The small molecule below binds the protein below.
Small molecule (SMILES): OC[C@H]1O[C@H](O[C@H]2[C@@H](O)[C@@H](CO)O[C@@H](O[C@H]3[C@H](O)[C@@H](O)[C@H](O)O[C@@H]3CO)[C@@H]2O)[C@H](O)[C@@H](O)[C@H]1O

Binding-site contacts:
Ligand atom O4 contacts residue ASP100 of chain 1.A at 2.5 Å (salt-bridge).
Ligand atom C6 contacts residue ASP100 of chain 1.A at 3.4 Å.
Ligand atom C5 contacts residue HIS50 of chain 1.A at 4.0 Å.
Ligand atom C5 contacts residue GLN53 of chain 1.A at 3.8 Å.
Ligand atom C5 contacts residue GLN53 of chain 1.A at 3.6 Å.
Ligand atom C1 contacts residue TYR36 of chain 1.A at 4.0 Å (hydrophobic).
Ligand atom C1 contacts residue GLN53 of chain 1.A at 4.0 Å.
Ligand atom C3 contacts residue CA1 of chain 1.WA at 3.3 Å.
Ligand atom O3 contacts residue THR104 of chain 1.A at 3.4 Å (h-bond).
Ligand atom O2 contacts residue ASN107 of chain 1.A at 3.1 Å (h-bond).
Ligand atom C5 contacts residue ASP100 of chain 1.A at 4.0 Å.
Ligand atom O5 contacts residue HIS50 of chain 1.A at 3.3 Å (h-bond).
Ligand atom O3 contacts residue TYR36 of chain 1.A at 3.5 Å (h-bond).
Ligand atom C6 contacts residue CYS62 of chain 1.A at 4.0 Å (hydrophobic).
Ligand atom C2 contacts residue TYR36 of chain 1.A at 3.5 Å (hydrophobic).
Ligand atom C2 contacts residue CA1 of chain 1.WA at 3.9 Å.
Ligand atom C4 contacts residue TYR36 of chain 1.A at 4.0 Å (hydrophobic).
Ligand atom C3 contacts residue TYR36 of chain 1.A at 3.8 Å (hydrophobic).
Ligand atom C6 contacts residue GLN53 of chain 1.A at 3.5 Å.
Ligand atom C4 contacts residue CA1 of chain 1.WA at 3.4 Å.
Ligand atom O6 contacts residue GLN53 of chain 1.A at 2.6 Å (h-bond).
Ligand atom O5 contacts residue TYR36 of chain 1.A at 3.5 Å.
Ligand atom O4 contacts residue TYR36 of chain 1.A at 3.0 Å (h-bond).
Ligand atom C3 contacts residue THR104 of chain 1.A at 4.0 Å.
Ligand atom C6 contacts residue HIS50 of chain 1.A at 3.6 Å.
Ligand atom C6 contacts residue GLN53 of chain 1.A at 4.0 Å.
Ligand atom C6 contacts residue VAL101 of chain 1.A at 3.8 Å (hydrophobic).
Ligand atom C2 contacts residue ASN107 of chain 1.A at 3.8 Å.
Ligand atom O4 contacts residue CA1 of chain 1.WA at 2.5 Å.
Ligand atom O6 contacts residue HIS50 of chain 1.A at 2.9 Å (h-bond).
Ligand atom C4 contacts residue THR104 of chain 1.A at 3.5 Å.
Ligand atom O2 contacts residue HIS50 of chain 1.A at 3.1 Å.
Ligand atom C6 contacts residue PRO51 of chain 1.A at 3.6 Å (hydrophobic).
Ligand atom C4 contacts residue ASP100 of chain 1.A at 3.4 Å.
Ligand atom O3 contacts residue CA1 of chain 1.WA at 2.5 Å.
Ligand atom O2 contacts residue GLN53 of chain 1.A at 2.6 Å (h-bond).
Ligand atom O4 contacts residue GLN53 of chain 1.A at 3.1 Å (h-bond).
Ligand atom O3 contacts residue ASN107 of chain 1.A at 3.0 Å (h-bond).
Ligand atom O4 contacts residue THR104 of chain 1.A at 3.4 Å (h-bond).
Ligand atom C2 contacts residue GLN53 of chain 1.A at 3.5 Å.

Sequence of chain 1.A:
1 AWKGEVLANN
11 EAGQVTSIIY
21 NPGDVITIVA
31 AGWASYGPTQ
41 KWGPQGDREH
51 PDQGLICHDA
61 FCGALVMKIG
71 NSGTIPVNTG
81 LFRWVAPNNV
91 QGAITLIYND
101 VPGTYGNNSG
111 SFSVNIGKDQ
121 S